Sequence of chain 2.A:
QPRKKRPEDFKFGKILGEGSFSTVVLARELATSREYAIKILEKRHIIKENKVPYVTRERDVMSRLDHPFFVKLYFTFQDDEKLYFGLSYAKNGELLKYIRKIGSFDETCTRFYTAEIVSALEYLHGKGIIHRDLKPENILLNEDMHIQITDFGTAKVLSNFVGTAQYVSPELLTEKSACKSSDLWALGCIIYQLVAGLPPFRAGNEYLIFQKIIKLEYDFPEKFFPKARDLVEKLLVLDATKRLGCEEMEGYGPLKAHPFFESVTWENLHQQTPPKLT

Binding-site contacts:
Ligand atom C1 contacts residue GLU118 of chain 2.A at 3.2 Å.
Ligand atom C12 contacts residue LEU164 of chain 2.A at 3.7 Å (hydrophobic).
Ligand atom O2 contacts residue LEU40 of chain 2.A at 4.1 Å.
Ligand atom O2 contacts residue ALA61 of chain 2.A at 3.7 Å.
Ligand atom C12 contacts residue ALA61 of chain 2.A at 3.6 Å (hydrophobic).
Ligand atom O1 contacts residue LEU40 of chain 2.A at 4.1 Å.
Ligand atom C6 contacts residue GLU42 of chain 2.A at 4.1 Å.
Ligand atom C14 contacts residue THR174 of chain 2.A at 3.4 Å.
Ligand atom C12 contacts residue SER112 of chain 2.A at 3.5 Å.
Ligand atom C12 contacts residue ALA114 of chain 2.A at 3.7 Å (hydrophobic).
Ligand atom C9 contacts residue LEU40 of chain 2.A at 3.8 Å (hydrophobic).
Ligand atom C15 contacts residue LEU164 of chain 2.A at 3.7 Å (hydrophobic).
Ligand atom C7 contacts residue GLY41 of chain 2.A at 3.9 Å.
Ligand atom N1 contacts residue ALA61 of chain 2.A at 3.5 Å.
Ligand atom O1 contacts residue GLU118 of chain 2.A at 2.9 Å (salt-bridge).
Ligand atom N1 contacts residue ALA114 of chain 2.A at 4.0 Å.
Ligand atom C4 contacts residue GLY43 of chain 2.A at 4.1 Å.
Ligand atom C13 contacts residue SER112 of chain 2.A at 3.4 Å.
Ligand atom C6 contacts residue GLY41 of chain 2.A at 3.5 Å.
Ligand atom N1 contacts residue SER112 of chain 2.A at 2.6 Å (h-bond).
Ligand atom C4 contacts residue GLY41 of chain 2.A at 4.0 Å.
Ligand atom C5 contacts residue GLU42 of chain 2.A at 3.3 Å.
Ligand atom C10 contacts residue LEU40 of chain 2.A at 3.9 Å (hydrophobic).
Ligand atom C13 contacts residue LEU111 of chain 2.A at 4.0 Å (hydrophobic).
Ligand atom O2 contacts residue ALA114 of chain 2.A at 2.9 Å (h-bond).
Ligand atom C6 contacts residue VAL48 of chain 2.A at 3.7 Å (hydrophobic).
Ligand atom C11 contacts residue LEU164 of chain 2.A at 3.5 Å (hydrophobic).
Ligand atom C16 contacts residue VAL48 of chain 2.A at 4.0 Å (hydrophobic).
Ligand atom O2 contacts residue TYR113 of chain 2.A at 3.6 Å.
Ligand atom C10 contacts residue LEU164 of chain 2.A at 3.9 Å (hydrophobic).
Ligand atom C4 contacts residue GLU42 of chain 2.A at 3.5 Å.
Ligand atom C5 contacts residue GLY43 of chain 2.A at 3.6 Å.
Ligand atom N1 contacts residue LEU164 of chain 2.A at 4.1 Å.
Ligand atom C13 contacts residue VAL95 of chain 2.A at 3.8 Å (hydrophobic).
Ligand atom C5 contacts residue GLY41 of chain 2.A at 3.4 Å.
Ligand atom C13 contacts residue THR174 of chain 2.A at 3.9 Å.
Ligand atom C13 contacts residue ALA61 of chain 2.A at 4.1 Å (hydrophobic).
Ligand atom C14 contacts residue LEU164 of chain 2.A at 4.1 Å (hydrophobic).
Ligand atom O2 contacts residue SER112 of chain 2.A at 3.6 Å.
Ligand atom C1 contacts residue GLU161 of chain 2.A at 3.9 Å.

A small-molecule ligand and the protein it binds are described below.
Small molecule (SMILES): O=c1[nH]ccc2cc(-c3ccccc3CO)ccc12